Binding-site contacts:
Ligand atom O5 contacts residue ASN109 of chain 1.D at 2.4 Å (h-bond).
Ligand atom C6 contacts residue GLU112 of chain 1.D at 3.9 Å.
Ligand atom C4 contacts residue ASN109 of chain 1.D at 4.2 Å.
Ligand atom C5 contacts residue SER111 of chain 1.D at 3.8 Å.
Ligand atom C7 contacts residue ASN109 of chain 1.D at 3.8 Å.
Ligand atom C1 contacts residue ASN109 of chain 1.D at 1.4 Å.
Ligand atom C1 contacts residue SER111 of chain 1.D at 4.2 Å.
Ligand atom O5 contacts residue SER111 of chain 1.D at 4.0 Å.
Ligand atom C5 contacts residue ASN109 of chain 1.D at 3.6 Å.
Ligand atom C6 contacts residue SER111 of chain 1.D at 4.3 Å.
Ligand atom O5 contacts residue GLU112 of chain 1.D at 4.3 Å.
Ligand atom C3 contacts residue ASN109 of chain 1.D at 3.9 Å.
Ligand atom N2 contacts residue ASN109 of chain 1.D at 3.0 Å (h-bond).
Ligand atom C2 contacts residue ASN109 of chain 1.D at 2.5 Å.
Ligand atom O7 contacts residue ASN109 of chain 1.D at 4.1 Å.
Ligand atom O6 contacts residue GLU112 of chain 1.D at 4.0 Å.
Ligand atom C5 contacts residue GLU112 of chain 1.D at 4.4 Å.

The small molecule below binds the protein below.
Small molecule (SMILES): CC(=O)N[C@@H]1[C@@H](O)[C@H](O)[C@@H](CO)O[C@H]1O

Sequence of chain 1.D:
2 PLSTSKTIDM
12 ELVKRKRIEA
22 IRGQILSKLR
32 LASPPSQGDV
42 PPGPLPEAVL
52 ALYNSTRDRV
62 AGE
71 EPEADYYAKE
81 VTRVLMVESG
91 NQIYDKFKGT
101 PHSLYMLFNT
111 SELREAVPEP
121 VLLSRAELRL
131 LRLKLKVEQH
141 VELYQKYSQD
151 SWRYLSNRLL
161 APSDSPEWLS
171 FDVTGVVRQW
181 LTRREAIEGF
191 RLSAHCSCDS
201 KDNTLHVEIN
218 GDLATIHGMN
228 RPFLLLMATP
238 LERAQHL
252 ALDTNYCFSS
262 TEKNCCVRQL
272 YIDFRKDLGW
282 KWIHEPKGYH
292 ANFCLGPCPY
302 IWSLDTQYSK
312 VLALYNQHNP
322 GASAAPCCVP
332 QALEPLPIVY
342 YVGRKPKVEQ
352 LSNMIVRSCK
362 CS